Binding-site contacts:
Ligand atom O2P contacts residue THR55 of chain 2.C at 4.1 Å.
Ligand atom N1 contacts residue GLC2 of chain 2.F at 3.1 Å.
Ligand atom O1P contacts residue LYS84 of chain 1.C at 2.9 Å.
Ligand atom O2P contacts residue THR53 of chain 2.C at 3.1 Å (h-bond).
Ligand atom O1P contacts residue ARG105 of chain 2.C at 2.9 Å (salt-bridge).
Ligand atom P contacts residue ARG54 of chain 2.C at 3.9 Å.
Ligand atom P contacts residue SER80 of chain 1.C at 3.9 Å.
Ligand atom O1 contacts residue ARG105 of chain 2.C at 3.3 Å (salt-bridge).
Ligand atom C1 contacts residue GLN137 of chain 2.C at 4.0 Å.
Ligand atom C1P contacts residue GLC2 of chain 2.F at 3.5 Å.
Ligand atom N1 contacts residue LEU267 of chain 2.C at 3.3 Å (h-bond).
Ligand atom O1P contacts residue SER80 of chain 1.C at 3.1 Å (h-bond).
Ligand atom O2P contacts residue SER52 of chain 2.C at 3.9 Å.
Ligand atom O3P contacts residue THR55 of chain 2.C at 2.9 Å (h-bond).
Ligand atom O3P contacts residue THR53 of chain 2.C at 4.0 Å.
Ligand atom O3P contacts residue ARG105 of chain 2.C at 2.9 Å (salt-bridge).
Ligand atom C1P contacts residue ARG54 of chain 2.C at 3.5 Å.
Ligand atom O2P contacts residue SER80 of chain 1.C at 3.5 Å (h-bond).
Ligand atom C1 contacts residue HIS134 of chain 2.C at 3.7 Å.
Ligand atom C1 contacts residue LEU267 of chain 2.C at 3.7 Å (hydrophobic).
Ligand atom P contacts residue SER52 of chain 2.C at 3.5 Å.
Ligand atom O1 contacts residue GLN137 of chain 2.C at 4.2 Å.
Ligand atom P contacts residue THR53 of chain 2.C at 3.9 Å.
Ligand atom C1 contacts residue THR55 of chain 2.C at 3.8 Å.
Ligand atom O1 contacts residue THR55 of chain 2.C at 2.9 Å (h-bond).
Ligand atom O1P contacts residue SER52 of chain 2.C at 3.8 Å.
Ligand atom N1 contacts residue PRO266 of chain 2.C at 3.6 Å.
Ligand atom P contacts residue THR55 of chain 2.C at 4.1 Å.
Ligand atom O3P contacts residue SER52 of chain 2.C at 2.5 Å (h-bond).
Ligand atom N1 contacts residue GLN137 of chain 2.C at 3.1 Å (h-bond).
Ligand atom O3P contacts residue ARG54 of chain 2.C at 3.7 Å.
Ligand atom O1 contacts residue HIS134 of chain 2.C at 3.0 Å (h-bond).
Ligand atom O1P contacts residue GLC2 of chain 2.F at 3.8 Å.
Ligand atom C1P contacts residue LEU267 of chain 2.C at 3.1 Å (hydrophobic).
Ligand atom O2P contacts residue ARG54 of chain 2.C at 2.7 Å (salt-bridge).
Ligand atom N1 contacts residue HIS134 of chain 2.C at 3.6 Å (h-bond).
Ligand atom O1 contacts residue GLC2 of chain 2.F at 3.2 Å (h-bond).
Ligand atom C1 contacts residue GLC2 of chain 2.F at 3.2 Å.
Ligand atom P contacts residue ARG105 of chain 2.C at 3.4 Å.
Ligand atom O1P contacts residue ALA51 of chain 2.C at 3.8 Å.

Sequence of chain 1.C:
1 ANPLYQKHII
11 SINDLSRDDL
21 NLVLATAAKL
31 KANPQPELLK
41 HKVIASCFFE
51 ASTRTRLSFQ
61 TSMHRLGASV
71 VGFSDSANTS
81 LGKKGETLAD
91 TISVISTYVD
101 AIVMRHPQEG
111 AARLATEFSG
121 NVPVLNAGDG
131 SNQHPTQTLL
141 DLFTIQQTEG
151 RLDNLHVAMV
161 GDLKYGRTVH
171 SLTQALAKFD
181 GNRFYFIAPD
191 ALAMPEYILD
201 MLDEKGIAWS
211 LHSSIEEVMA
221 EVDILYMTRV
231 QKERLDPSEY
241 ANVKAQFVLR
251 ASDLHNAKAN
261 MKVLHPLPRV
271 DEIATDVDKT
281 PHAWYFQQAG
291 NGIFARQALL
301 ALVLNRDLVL

This small molecule binds to this protein.
Small molecule (SMILES): NC(=O)CP(=O)(O)O

Sequence of chain 2.C:
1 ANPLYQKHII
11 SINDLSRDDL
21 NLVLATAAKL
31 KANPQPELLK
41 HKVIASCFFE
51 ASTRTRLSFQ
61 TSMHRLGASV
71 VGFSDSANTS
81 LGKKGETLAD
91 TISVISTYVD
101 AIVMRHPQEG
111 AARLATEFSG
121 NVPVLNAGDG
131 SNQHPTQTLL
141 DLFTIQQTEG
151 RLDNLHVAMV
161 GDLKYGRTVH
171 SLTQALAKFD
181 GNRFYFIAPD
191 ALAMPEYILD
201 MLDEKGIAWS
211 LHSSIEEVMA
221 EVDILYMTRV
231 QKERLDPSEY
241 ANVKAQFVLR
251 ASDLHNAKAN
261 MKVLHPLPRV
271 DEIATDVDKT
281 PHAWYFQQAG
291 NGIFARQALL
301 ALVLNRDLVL